Binding-site contacts:
Ligand atom C28 contacts residue MET130 of chain 1.A at 3.8 Å (hydrophobic).
Ligand atom C21 contacts residue GLY54 of chain 1.A at 3.8 Å.
Ligand atom N3 contacts residue LEU129 of chain 1.A at 3.9 Å.
Ligand atom F17 contacts residue LEU187 of chain 1.A at 3.7 Å.
Ligand atom C26 contacts residue GLY133 of chain 1.A at 3.8 Å.
Ligand atom C1 contacts residue LEU187 of chain 1.A at 3.7 Å (hydrophobic).
Ligand atom C16 contacts residue GLY200 of chain 1.A at 3.6 Å.
Ligand atom N8 contacts residue GLU128 of chain 1.A at 2.9 Å (salt-bridge).
Ligand atom C28 contacts residue LEU53 of chain 1.A at 3.7 Å (hydrophobic).
Ligand atom C32 contacts residue LEU53 of chain 1.A at 3.4 Å (hydrophobic).
Ligand atom N3 contacts residue MET130 of chain 1.A at 2.9 Å (h-bond).
Ligand atom N8 contacts residue MET127 of chain 1.A at 3.9 Å.
Ligand atom C4 contacts residue MET130 of chain 1.A at 3.2 Å (hydrophobic).
Ligand atom C15 contacts residue LEU187 of chain 1.A at 3.9 Å (hydrophobic).
Ligand atom C21 contacts residue VAL61 of chain 1.A at 3.6 Å (hydrophobic).
Ligand atom N8 contacts residue LEU187 of chain 1.A at 3.7 Å.
Ligand atom O31 contacts residue ASP134 of chain 1.A at 2.8 Å (salt-bridge).
Ligand atom C20 contacts residue LEU53 of chain 1.A at 3.3 Å (hydrophobic).
Ligand atom O33 contacts residue GLY133 of chain 1.A at 3.2 Å.
Ligand atom C11 contacts residue MET127 of chain 1.A at 3.9 Å (hydrophobic).
Ligand atom F17 contacts residue ASN185 of chain 1.A at 3.4 Å.
Ligand atom C16 contacts residue LEU187 of chain 1.A at 3.6 Å (hydrophobic).
Ligand atom C2 contacts residue ALA79 of chain 1.A at 3.5 Å (hydrophobic).
Ligand atom C29 contacts residue ASP134 of chain 1.A at 3.7 Å.
Ligand atom F17 contacts residue ASP201 of chain 1.A at 3.1 Å.
Ligand atom C2 contacts residue GLU128 of chain 1.A at 3.8 Å.
Ligand atom O33 contacts residue SER137 of chain 1.A at 3.7 Å.
Ligand atom O33 contacts residue ASP134 of chain 1.A at 2.8 Å (salt-bridge).
Ligand atom N22 contacts residue VAL61 of chain 1.A at 3.5 Å.
Ligand atom C24 contacts residue GLY133 of chain 1.A at 3.7 Å.
Ligand atom N8 contacts residue ALA79 of chain 1.A at 3.5 Å.
Ligand atom N3 contacts residue GLU128 of chain 1.A at 3.8 Å.
Ligand atom N25 contacts residue GLY133 of chain 1.A at 3.7 Å.
Ligand atom C1 contacts residue ALA79 of chain 1.A at 3.9 Å (hydrophobic).
Ligand atom C30 contacts residue ASP134 of chain 1.A at 3.5 Å.
Ligand atom C14 contacts residue ARG184 of chain 1.A at 3.3 Å.
Ligand atom C2 contacts residue LEU187 of chain 1.A at 3.5 Å (hydrophobic).
Ligand atom F17 contacts residue GLY200 of chain 1.A at 2.9 Å.
Ligand atom C23 contacts residue GLY133 of chain 1.A at 3.9 Å.
Ligand atom C15 contacts residue GLY200 of chain 1.A at 3.8 Å.

This protein binds this small molecule.
Small molecule (SMILES): Cc1nc([C@](C)(O)CO)sc1-c1cnc(N)c(O[C@H](C)c2cc(F)ccc2N2NC=CN2)c1

Sequence of chain 1.A:
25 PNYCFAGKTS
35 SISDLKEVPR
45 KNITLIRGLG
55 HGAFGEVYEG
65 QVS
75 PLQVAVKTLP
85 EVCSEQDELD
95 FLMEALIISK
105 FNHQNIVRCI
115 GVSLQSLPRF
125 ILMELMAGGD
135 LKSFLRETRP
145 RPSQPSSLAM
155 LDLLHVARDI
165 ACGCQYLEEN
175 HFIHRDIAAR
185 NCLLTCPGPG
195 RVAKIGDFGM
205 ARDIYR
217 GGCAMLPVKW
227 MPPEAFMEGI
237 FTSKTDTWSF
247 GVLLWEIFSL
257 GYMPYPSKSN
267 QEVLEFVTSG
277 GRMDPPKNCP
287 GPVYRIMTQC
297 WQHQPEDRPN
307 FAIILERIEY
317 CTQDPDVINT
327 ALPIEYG